Sequence of chain 1.L:
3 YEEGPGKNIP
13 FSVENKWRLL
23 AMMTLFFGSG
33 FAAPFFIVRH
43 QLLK

A small-molecule ligand and the protein it binds are described below.
Small molecule (SMILES): CCCCCCCCCCO[C@@H]1O[C@H](CO)[C@@H](O[C@H]2O[C@H](CO)[C@@H](O)[C@H](O)[C@H]2O)[C@H](O)[C@H]1O

Sequence of chain 1.M:
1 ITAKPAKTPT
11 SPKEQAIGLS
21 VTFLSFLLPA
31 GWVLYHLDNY

Binding-site contacts:
Ligand atom C31 contacts residue VAL21 of chain 1.M at 4.0 Å (hydrophobic).
Ligand atom O5 contacts residue TRP19 of chain 1.L at 4.0 Å.
Ligand atom O49 contacts residue TRP19 of chain 1.L at 4.1 Å.
Ligand atom C34 contacts residue ALA23 of chain 1.L at 4.3 Å (hydrophobic).
Ligand atom C19 contacts residue ILE17 of chain 1.M at 3.9 Å (hydrophobic).
Ligand atom C1 contacts residue TRP19 of chain 1.L at 4.3 Å (hydrophobic).
Ligand atom C43 contacts residue THR26 of chain 1.L at 3.3 Å.
Ligand atom C57 contacts residue GLU14 of chain 1.M at 4.4 Å.
Ligand atom C31 contacts residue LEU22 of chain 1.L at 4.4 Å (hydrophobic).
Ligand atom C37 contacts residue VAL21 of chain 1.M at 3.9 Å (hydrophobic).
Ligand atom C40 contacts residue THR26 of chain 1.L at 3.8 Å.
Ligand atom C3 contacts residue TRP19 of chain 1.L at 4.3 Å (hydrophobic).
Ligand atom C37 contacts residue ALA23 of chain 1.L at 4.0 Å (hydrophobic).
Ligand atom C34 contacts residue VAL21 of chain 1.M at 4.3 Å (hydrophobic).
Ligand atom C57 contacts residue TRP19 of chain 1.L at 4.3 Å (hydrophobic).
Ligand atom C25 contacts residue TRP19 of chain 1.L at 4.3 Å (hydrophobic).
Ligand atom C4 contacts residue TRP19 of chain 1.L at 3.8 Å (hydrophobic).
Ligand atom C40 contacts residue ALA23 of chain 1.L at 4.0 Å (hydrophobic).
Ligand atom O16 contacts residue TRP19 of chain 1.L at 4.5 Å.
Ligand atom C19 contacts residue TRP19 of chain 1.L at 4.1 Å (hydrophobic).
Ligand atom O5 contacts residue ILE17 of chain 1.M at 4.2 Å.
Ligand atom C2 contacts residue TRP19 of chain 1.L at 3.8 Å (hydrophobic).
Ligand atom C31 contacts residue ALA23 of chain 1.L at 4.1 Å (hydrophobic).
Ligand atom C57 contacts residue ILE17 of chain 1.M at 3.9 Å (hydrophobic).
Ligand atom O7 contacts residue TRP19 of chain 1.L at 4.5 Å.
Ligand atom C18 contacts residue TRP19 of chain 1.L at 3.8 Å (hydrophobic).
Ligand atom C37 contacts residue THR26 of chain 1.L at 3.7 Å.
Ligand atom C25 contacts residue LEU22 of chain 1.L at 4.0 Å (hydrophobic).
Ligand atom C6 contacts residue TRP19 of chain 1.L at 3.9 Å (hydrophobic).